Sequence of chain 1.A:
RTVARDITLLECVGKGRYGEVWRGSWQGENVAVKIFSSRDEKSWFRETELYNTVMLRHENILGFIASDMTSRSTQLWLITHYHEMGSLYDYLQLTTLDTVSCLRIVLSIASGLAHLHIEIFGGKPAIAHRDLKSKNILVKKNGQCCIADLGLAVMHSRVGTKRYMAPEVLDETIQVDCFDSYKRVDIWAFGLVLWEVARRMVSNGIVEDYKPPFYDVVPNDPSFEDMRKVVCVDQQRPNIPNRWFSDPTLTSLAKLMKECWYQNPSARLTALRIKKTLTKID

Binding-site contacts:
Ligand atom N08 contacts residue LEU145 of chain 1.A at 3.9 Å.
Ligand atom N08 contacts residue HIS88 of chain 1.A at 2.9 Å (h-bond).
Ligand atom C25 contacts residue VAL24 of chain 1.A at 3.7 Å (hydrophobic).
Ligand atom C07 contacts residue HIS86 of chain 1.A at 3.9 Å.
Ligand atom C09 contacts residue TYR87 of chain 1.A at 3.7 Å (hydrophobic).
Ligand atom C16 contacts residue VAL16 of chain 1.A at 3.9 Å (hydrophobic).
Ligand atom C13 contacts residue VAL16 of chain 1.A at 3.9 Å (hydrophobic).
Ligand atom C14 contacts residue VAL16 of chain 1.A at 3.9 Å (hydrophobic).
Ligand atom C29 contacts residue ASN143 of chain 1.A at 3.3 Å.
Ligand atom C32 contacts residue ASP156 of chain 1.A at 3.6 Å.
Ligand atom C14 contacts residue GLY91 of chain 1.A at 3.8 Å.
Ligand atom C01 contacts residue ALA35 of chain 1.A at 3.6 Å (hydrophobic).
Ligand atom C22 contacts residue VAL16 of chain 1.A at 3.7 Å (hydrophobic).
Ligand atom O02 contacts residue LYS37 of chain 1.A at 3.5 Å.
Ligand atom C24 contacts residue LEU145 of chain 1.A at 3.7 Å (hydrophobic).
Ligand atom O28 contacts residue ALA155 of chain 1.A at 3.7 Å.
Ligand atom C12 contacts residue GLY91 of chain 1.A at 3.6 Å.
Ligand atom C04 contacts residue ALA35 of chain 1.A at 3.8 Å (hydrophobic).
Ligand atom C29 contacts residue LYS142 of chain 1.A at 3.4 Å.
Ligand atom C01 contacts residue LEU83 of chain 1.A at 3.4 Å (hydrophobic).
Ligand atom C09 contacts residue LEU145 of chain 1.A at 3.8 Å (hydrophobic).
Ligand atom C04 contacts residue THR85 of chain 1.A at 3.8 Å.
Ligand atom C29 contacts residue ALA155 of chain 1.A at 3.8 Å (hydrophobic).
Ligand atom C01 contacts residue THR85 of chain 1.A at 3.5 Å.
Ligand atom C22 contacts residue TYR87 of chain 1.A at 3.2 Å (hydrophobic).
Ligand atom C23 contacts residue TYR87 of chain 1.A at 3.1 Å (hydrophobic).
Ligand atom N08 contacts residue TYR87 of chain 1.A at 3.7 Å.
Ligand atom C06 contacts residue LEU145 of chain 1.A at 3.7 Å (hydrophobic).
Ligand atom C01 contacts residue LYS37 of chain 1.A at 3.5 Å.
Ligand atom C10 contacts residue LEU145 of chain 1.A at 3.8 Å (hydrophobic).
Ligand atom C23 contacts residue VAL16 of chain 1.A at 3.9 Å (hydrophobic).
Ligand atom C04 contacts residue VAL24 of chain 1.A at 3.8 Å (hydrophobic).
Ligand atom O31 contacts residue LYS37 of chain 1.A at 3.5 Å.
Ligand atom C07 contacts residue LEU145 of chain 1.A at 3.3 Å (hydrophobic).
Ligand atom C23 contacts residue HIS88 of chain 1.A at 3.6 Å.
Ligand atom C13 contacts residue GLY91 of chain 1.A at 3.6 Å.
Ligand atom C26 contacts residue LEU145 of chain 1.A at 3.9 Å (hydrophobic).
Ligand atom C09 contacts residue HIS88 of chain 1.A at 3.1 Å.
Ligand atom C07 contacts residue ALA35 of chain 1.A at 3.7 Å (hydrophobic).
Ligand atom C11 contacts residue VAL16 of chain 1.A at 3.8 Å (hydrophobic).

This small molecule binds to this protein.
Small molecule (SMILES): COc1cc(-c2cncc(-c3ccc(C4CCN(C)CC4)cc3)c2C)cc(OC)c1OC